The small molecule below binds the protein below.
Small molecule (SMILES): CC(=O)N[C@@H]1[C@@H](O)[C@H](O)[C@@H](CO)O[C@H]1O

Binding-site contacts:
Ligand atom C8 contacts residue GLN644 of chain 1.A at 4.0 Å.
Ligand atom C8 contacts residue ASN616 of chain 1.A at 4.2 Å.
Ligand atom O5 contacts residue THR618 of chain 1.A at 4.4 Å.
Ligand atom C7 contacts residue ASN616 of chain 1.A at 3.9 Å.
Ligand atom C1 contacts residue ASN616 of chain 1.A at 1.4 Å.
Ligand atom C4 contacts residue ASN616 of chain 1.A at 4.2 Å.
Ligand atom C5 contacts residue ASN616 of chain 1.A at 3.7 Å.
Ligand atom N2 contacts residue GLN644 of chain 1.A at 4.4 Å.
Ligand atom C2 contacts residue ASN616 of chain 1.A at 2.5 Å.
Ligand atom C3 contacts residue ASN616 of chain 1.A at 3.8 Å.
Ligand atom O5 contacts residue ASN616 of chain 1.A at 2.4 Å (h-bond).
Ligand atom N2 contacts residue ASN616 of chain 1.A at 2.9 Å (h-bond).
Ligand atom C1 contacts residue THR618 of chain 1.A at 4.1 Å.

Sequence of chain 1.A:
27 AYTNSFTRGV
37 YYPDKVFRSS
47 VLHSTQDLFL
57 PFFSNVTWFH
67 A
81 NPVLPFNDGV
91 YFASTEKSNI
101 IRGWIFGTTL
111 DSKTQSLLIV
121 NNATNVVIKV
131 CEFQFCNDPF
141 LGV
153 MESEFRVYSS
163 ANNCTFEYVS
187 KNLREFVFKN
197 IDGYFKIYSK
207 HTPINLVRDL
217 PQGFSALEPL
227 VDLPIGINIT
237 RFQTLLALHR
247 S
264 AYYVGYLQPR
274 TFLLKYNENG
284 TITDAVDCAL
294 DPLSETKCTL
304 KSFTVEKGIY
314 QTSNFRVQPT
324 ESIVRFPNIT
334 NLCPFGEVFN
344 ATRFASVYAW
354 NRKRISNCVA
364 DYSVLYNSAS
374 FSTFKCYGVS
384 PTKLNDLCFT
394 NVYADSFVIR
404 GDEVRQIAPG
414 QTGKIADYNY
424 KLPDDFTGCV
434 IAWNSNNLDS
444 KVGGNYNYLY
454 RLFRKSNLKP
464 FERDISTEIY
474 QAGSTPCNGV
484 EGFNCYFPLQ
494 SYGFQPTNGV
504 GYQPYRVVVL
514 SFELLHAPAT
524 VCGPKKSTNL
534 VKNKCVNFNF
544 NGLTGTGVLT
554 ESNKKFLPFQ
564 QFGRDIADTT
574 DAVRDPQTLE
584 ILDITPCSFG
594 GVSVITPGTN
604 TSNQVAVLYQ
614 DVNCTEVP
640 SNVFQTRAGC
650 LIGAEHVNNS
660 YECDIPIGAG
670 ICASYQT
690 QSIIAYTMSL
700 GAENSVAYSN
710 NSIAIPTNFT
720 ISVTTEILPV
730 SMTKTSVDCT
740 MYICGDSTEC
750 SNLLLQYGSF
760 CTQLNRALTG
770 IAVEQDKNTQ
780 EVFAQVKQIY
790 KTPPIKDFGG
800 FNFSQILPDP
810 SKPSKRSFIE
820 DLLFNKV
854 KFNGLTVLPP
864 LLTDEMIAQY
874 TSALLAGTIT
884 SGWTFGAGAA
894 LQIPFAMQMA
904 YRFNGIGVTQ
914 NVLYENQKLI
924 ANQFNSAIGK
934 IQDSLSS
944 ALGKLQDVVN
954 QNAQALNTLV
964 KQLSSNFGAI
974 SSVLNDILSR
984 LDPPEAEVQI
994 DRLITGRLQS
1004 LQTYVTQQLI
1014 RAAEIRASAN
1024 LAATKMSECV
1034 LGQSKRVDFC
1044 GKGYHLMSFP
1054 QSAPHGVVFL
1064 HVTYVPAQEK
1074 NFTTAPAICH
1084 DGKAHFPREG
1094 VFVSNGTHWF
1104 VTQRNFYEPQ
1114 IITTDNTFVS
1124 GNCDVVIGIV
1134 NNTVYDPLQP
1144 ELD